A small-molecule ligand and the protein it binds are described below.
Small molecule (SMILES): CC(=O)N[C@H]1[C@H](O[C@H]2[C@H](O)[C@@H](NC(C)=O)CO[C@@H]2CO)O[C@H](CO)[C@@H](O)[C@@H]1O

Binding-site contacts:
Ligand atom C1 contacts residue ASN707 of chain 1.B at 1.4 Å.
Ligand atom C8 contacts residue ASN707 of chain 1.B at 4.1 Å.
Ligand atom C7 contacts residue ASN707 of chain 1.B at 3.7 Å.
Ligand atom N2 contacts residue ASN707 of chain 1.B at 2.9 Å (h-bond).
Ligand atom C5 contacts residue ASN707 of chain 1.B at 3.7 Å.
Ligand atom O5 contacts residue ASP794 of chain 1.C at 4.0 Å.
Ligand atom O7 contacts residue ILE1128 of chain 1.B at 4.2 Å.
Ligand atom O7 contacts residue GLY1129 of chain 1.B at 4.0 Å.
Ligand atom C3 contacts residue ASN707 of chain 1.B at 3.8 Å.
Ligand atom O5 contacts residue ASN707 of chain 1.B at 2.4 Å (h-bond).
Ligand atom C4 contacts residue ASN707 of chain 1.B at 4.2 Å.
Ligand atom C8 contacts residue ILE1128 of chain 1.B at 4.3 Å (hydrophobic).
Ligand atom C2 contacts residue ASN707 of chain 1.B at 2.4 Å.

Sequence of chain 1.C:
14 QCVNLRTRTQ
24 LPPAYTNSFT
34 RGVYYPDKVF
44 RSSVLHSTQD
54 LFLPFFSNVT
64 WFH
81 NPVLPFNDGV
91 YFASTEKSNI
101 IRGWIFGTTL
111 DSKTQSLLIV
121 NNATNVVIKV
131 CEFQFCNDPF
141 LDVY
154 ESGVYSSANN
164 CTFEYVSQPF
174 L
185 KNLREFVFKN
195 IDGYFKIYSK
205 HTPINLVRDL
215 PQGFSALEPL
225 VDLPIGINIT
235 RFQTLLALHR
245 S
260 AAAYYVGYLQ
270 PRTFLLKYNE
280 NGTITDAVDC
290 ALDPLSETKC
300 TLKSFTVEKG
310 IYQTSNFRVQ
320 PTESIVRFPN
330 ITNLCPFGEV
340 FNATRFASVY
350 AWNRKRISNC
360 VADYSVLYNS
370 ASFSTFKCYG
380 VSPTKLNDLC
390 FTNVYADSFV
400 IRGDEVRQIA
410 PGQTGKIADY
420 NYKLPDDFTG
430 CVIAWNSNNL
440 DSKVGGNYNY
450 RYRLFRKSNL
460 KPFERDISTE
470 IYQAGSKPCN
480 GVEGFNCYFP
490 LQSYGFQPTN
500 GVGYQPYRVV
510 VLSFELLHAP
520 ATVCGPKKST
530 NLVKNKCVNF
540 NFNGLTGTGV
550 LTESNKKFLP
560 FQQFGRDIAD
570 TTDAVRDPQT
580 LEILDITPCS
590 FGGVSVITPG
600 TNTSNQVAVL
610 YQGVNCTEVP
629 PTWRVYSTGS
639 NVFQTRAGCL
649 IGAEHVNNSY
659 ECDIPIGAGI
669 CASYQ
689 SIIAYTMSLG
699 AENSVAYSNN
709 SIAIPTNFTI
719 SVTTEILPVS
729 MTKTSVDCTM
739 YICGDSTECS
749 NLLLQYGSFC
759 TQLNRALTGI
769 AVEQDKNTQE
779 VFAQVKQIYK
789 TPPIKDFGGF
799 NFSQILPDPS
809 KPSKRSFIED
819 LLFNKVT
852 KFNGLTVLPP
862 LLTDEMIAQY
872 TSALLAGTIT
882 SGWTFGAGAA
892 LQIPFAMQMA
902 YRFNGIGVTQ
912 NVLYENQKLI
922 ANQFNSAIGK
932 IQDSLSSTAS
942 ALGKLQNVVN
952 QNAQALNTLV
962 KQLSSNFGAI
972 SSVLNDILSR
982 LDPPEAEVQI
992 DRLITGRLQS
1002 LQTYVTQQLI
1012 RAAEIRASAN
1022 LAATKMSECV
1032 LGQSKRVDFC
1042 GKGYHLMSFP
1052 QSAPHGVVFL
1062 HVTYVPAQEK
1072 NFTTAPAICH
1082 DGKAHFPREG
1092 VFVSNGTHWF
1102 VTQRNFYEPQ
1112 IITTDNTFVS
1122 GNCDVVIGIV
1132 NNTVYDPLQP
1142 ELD

Sequence of chain 1.B:
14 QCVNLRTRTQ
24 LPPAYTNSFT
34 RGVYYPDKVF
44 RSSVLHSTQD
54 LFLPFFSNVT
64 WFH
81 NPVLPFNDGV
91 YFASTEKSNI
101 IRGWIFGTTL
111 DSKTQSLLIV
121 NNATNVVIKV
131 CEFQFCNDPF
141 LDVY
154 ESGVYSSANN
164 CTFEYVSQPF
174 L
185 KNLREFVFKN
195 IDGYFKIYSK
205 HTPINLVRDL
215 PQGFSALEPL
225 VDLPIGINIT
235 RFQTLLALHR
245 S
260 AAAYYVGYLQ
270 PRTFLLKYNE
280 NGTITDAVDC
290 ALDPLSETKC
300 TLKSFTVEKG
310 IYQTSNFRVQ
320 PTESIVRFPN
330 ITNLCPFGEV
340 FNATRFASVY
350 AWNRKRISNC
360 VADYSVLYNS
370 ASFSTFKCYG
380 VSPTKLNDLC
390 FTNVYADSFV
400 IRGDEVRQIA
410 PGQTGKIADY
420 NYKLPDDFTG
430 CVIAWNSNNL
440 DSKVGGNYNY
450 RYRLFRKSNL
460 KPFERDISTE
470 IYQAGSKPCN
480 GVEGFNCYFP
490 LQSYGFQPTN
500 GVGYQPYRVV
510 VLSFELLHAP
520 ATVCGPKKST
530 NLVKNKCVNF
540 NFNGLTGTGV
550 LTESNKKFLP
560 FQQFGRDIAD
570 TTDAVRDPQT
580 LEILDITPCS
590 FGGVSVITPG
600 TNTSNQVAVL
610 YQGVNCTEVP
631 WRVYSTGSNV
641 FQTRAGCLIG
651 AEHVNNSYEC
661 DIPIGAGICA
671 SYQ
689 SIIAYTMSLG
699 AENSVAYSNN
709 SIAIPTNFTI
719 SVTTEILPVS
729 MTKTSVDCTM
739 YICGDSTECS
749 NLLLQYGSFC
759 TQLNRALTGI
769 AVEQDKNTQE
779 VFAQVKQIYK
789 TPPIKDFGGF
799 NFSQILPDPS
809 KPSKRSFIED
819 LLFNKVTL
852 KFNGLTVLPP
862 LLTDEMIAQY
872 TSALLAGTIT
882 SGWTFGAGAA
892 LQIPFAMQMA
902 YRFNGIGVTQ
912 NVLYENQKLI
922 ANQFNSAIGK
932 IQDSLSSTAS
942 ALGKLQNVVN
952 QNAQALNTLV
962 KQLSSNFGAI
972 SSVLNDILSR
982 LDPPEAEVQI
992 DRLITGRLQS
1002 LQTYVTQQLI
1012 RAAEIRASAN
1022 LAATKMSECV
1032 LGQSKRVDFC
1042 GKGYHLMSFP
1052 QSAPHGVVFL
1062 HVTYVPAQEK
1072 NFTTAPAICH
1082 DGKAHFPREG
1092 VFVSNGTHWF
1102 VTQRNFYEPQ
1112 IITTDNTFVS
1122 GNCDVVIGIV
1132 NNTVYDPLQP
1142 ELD